This protein binds this small molecule.
Small molecule (SMILES): CC(=O)N[C@H]1[C@@H](O[C@H]2[C@H](O)[C@@H](NC(C)=O)CO[C@@H]2CO)O[C@H](CO)[C@@H](O[C@@H]2O[C@H](CO[C@H]3O[C@H](CO)[C@@H](O)[C@H](O)[C@@H]3O)[C@@H](O)[C@H](O[C@H]3O[C@H](CO)[C@@H](O)[C@H](O)[C@@H]3O)[C@@H]2O)[C@@H]1O

Sequence of chain 1.A:
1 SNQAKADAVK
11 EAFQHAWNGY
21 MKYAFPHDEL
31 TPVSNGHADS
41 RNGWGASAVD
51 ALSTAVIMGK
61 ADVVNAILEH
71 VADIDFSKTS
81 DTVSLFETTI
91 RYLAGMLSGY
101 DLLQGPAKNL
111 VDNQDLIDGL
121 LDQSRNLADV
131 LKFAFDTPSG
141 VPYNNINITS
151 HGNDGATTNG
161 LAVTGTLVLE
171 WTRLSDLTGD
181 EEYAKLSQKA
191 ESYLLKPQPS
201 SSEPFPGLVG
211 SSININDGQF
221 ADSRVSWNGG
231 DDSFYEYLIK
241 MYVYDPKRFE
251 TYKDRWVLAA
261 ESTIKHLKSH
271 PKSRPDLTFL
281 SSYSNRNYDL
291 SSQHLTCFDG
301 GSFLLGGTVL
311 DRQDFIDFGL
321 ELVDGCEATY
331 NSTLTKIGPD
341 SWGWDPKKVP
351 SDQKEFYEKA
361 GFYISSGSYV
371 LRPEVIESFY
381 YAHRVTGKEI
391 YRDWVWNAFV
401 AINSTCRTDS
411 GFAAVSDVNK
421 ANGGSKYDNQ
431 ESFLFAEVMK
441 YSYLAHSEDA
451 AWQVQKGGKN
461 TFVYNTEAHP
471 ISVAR

Binding-site contacts:
Ligand atom C4 contacts residue ASP324 of chain 1.A at 4.2 Å.
Ligand atom C5 contacts residue ASP324 of chain 1.A at 3.9 Å.
Ligand atom C6 contacts residue ILE390 of chain 1.A at 3.7 Å (hydrophobic).
Ligand atom O4 contacts residue ASP324 of chain 1.A at 3.7 Å.
Ligand atom C3 contacts residue ASP324 of chain 1.A at 3.9 Å.
Ligand atom O7 contacts residue ASN331 of chain 1.A at 3.7 Å.
Ligand atom C1 contacts residue ASN331 of chain 1.A at 1.5 Å.
Ligand atom C8 contacts residue ASP276 of chain 1.A at 3.1 Å.
Ligand atom C8 contacts residue LEU277 of chain 1.A at 3.9 Å (hydrophobic).
Ligand atom C4 contacts residue TRP394 of chain 1.A at 4.0 Å (hydrophobic).
Ligand atom C8 contacts residue ARG274 of chain 1.A at 3.7 Å.
Ligand atom O4 contacts residue LEU320 of chain 1.A at 3.6 Å.
Ligand atom C6 contacts residue ASP324 of chain 1.A at 3.5 Å.
Ligand atom O5 contacts residue GLU327 of chain 1.A at 3.4 Å.
Ligand atom C2 contacts residue GLU327 of chain 1.A at 4.1 Å.
Ligand atom O6 contacts residue ASP324 of chain 1.A at 2.7 Å (salt-bridge).
Ligand atom O7 contacts residue GLU327 of chain 1.A at 3.7 Å.
Ligand atom C6 contacts residue LEU320 of chain 1.A at 4.1 Å (hydrophobic).
Ligand atom C5 contacts residue ASN331 of chain 1.A at 3.7 Å.
Ligand atom O5 contacts residue ALA328 of chain 1.A at 4.0 Å.
Ligand atom C6 contacts residue TRP394 of chain 1.A at 4.1 Å (hydrophobic).
Ligand atom O5 contacts residue TRP394 of chain 1.A at 3.6 Å.
Ligand atom O6 contacts residue ALA328 of chain 1.A at 4.0 Å.
Ligand atom O7 contacts residue TRP394 of chain 1.A at 3.5 Å (h-bond).
Ligand atom O6 contacts residue TRP394 of chain 1.A at 4.0 Å.
Ligand atom O6 contacts residue GLU327 of chain 1.A at 3.9 Å.
Ligand atom O6 contacts residue ILE390 of chain 1.A at 3.8 Å.
Ligand atom C1 contacts residue GLU327 of chain 1.A at 4.0 Å.
Ligand atom C5 contacts residue TRP394 of chain 1.A at 4.0 Å (hydrophobic).
Ligand atom C3 contacts residue ASN331 of chain 1.A at 3.9 Å.
Ligand atom C6 contacts residue TYR391 of chain 1.A at 3.7 Å (hydrophobic).
Ligand atom N2 contacts residue ASN331 of chain 1.A at 3.0 Å (h-bond).
Ligand atom O5 contacts residue ASN331 of chain 1.A at 2.4 Å (h-bond).
Ligand atom O6 contacts residue TYR391 of chain 1.A at 2.8 Å (h-bond).
Ligand atom C6 contacts residue ALA328 of chain 1.A at 4.0 Å (hydrophobic).
Ligand atom O3 contacts residue TRP394 of chain 1.A at 3.7 Å.
Ligand atom O5 contacts residue ASP324 of chain 1.A at 4.1 Å.
Ligand atom C3 contacts residue TRP394 of chain 1.A at 4.2 Å (hydrophobic).
Ligand atom C2 contacts residue ASN331 of chain 1.A at 2.5 Å.
Ligand atom C7 contacts residue ASN331 of chain 1.A at 3.5 Å.